Sequence of chain 1.G:
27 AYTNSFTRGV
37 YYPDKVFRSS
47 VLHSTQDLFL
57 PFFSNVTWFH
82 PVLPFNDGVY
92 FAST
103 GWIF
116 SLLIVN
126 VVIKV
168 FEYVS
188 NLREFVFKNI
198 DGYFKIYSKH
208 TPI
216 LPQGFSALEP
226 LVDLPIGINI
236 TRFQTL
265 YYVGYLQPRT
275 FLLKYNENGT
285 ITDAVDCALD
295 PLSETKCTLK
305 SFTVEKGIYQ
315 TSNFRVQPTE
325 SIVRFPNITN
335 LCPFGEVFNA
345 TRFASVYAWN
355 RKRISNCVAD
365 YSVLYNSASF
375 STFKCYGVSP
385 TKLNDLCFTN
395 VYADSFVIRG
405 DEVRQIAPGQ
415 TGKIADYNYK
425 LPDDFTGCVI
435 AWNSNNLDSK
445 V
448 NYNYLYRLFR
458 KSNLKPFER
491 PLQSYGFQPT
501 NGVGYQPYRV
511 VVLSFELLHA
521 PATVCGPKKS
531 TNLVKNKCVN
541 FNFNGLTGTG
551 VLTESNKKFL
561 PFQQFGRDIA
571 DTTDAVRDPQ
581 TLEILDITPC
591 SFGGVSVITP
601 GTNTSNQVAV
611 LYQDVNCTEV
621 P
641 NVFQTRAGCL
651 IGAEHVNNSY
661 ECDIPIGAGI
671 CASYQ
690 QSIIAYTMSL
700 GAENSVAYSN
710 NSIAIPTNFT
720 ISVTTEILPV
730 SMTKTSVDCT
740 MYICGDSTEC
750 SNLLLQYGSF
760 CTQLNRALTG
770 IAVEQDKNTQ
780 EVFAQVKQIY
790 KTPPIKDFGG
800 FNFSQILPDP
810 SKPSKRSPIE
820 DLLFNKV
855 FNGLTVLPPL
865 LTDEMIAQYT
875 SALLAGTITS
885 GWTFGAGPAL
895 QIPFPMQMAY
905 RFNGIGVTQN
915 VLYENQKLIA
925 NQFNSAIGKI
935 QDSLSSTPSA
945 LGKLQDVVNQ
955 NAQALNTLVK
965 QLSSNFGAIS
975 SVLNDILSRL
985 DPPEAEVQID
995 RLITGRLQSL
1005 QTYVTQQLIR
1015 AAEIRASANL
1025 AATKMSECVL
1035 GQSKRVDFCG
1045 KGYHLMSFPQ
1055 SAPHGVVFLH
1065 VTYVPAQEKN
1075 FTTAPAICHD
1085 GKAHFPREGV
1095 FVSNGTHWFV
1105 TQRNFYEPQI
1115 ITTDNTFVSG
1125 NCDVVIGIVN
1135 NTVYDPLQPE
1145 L

This small molecule binds to this protein.
Small molecule (SMILES): CC(=O)N[C@H]1[C@H](O[C@H]2[C@H](O)[C@@H](NC(C)=O)CO[C@@H]2CO)O[C@H](CO)[C@@H](O)[C@@H]1O

Binding-site contacts:
Ligand atom C2 contacts residue ASN801 of chain 1.G at 2.5 Å.
Ligand atom C3 contacts residue ASN801 of chain 1.G at 3.9 Å.
Ligand atom N2 contacts residue ASN801 of chain 1.G at 3.0 Å (h-bond).
Ligand atom O5 contacts residue ASN801 of chain 1.G at 2.4 Å (h-bond).
Ligand atom O6 contacts residue SER803 of chain 1.G at 4.1 Å.
Ligand atom C8 contacts residue ASN801 of chain 1.G at 4.4 Å.
Ligand atom C5 contacts residue SER803 of chain 1.G at 3.8 Å.
Ligand atom O5 contacts residue SER803 of chain 1.G at 3.6 Å.
Ligand atom O6 contacts residue GLN804 of chain 1.G at 3.6 Å.
Ligand atom C1 contacts residue SER803 of chain 1.G at 3.5 Å.
Ligand atom C5 contacts residue ASN801 of chain 1.G at 3.8 Å.
Ligand atom O7 contacts residue ASN801 of chain 1.G at 3.1 Å (h-bond).
Ligand atom C4 contacts residue ASN801 of chain 1.G at 4.3 Å.
Ligand atom C1 contacts residue ASN801 of chain 1.G at 1.5 Å.
Ligand atom C7 contacts residue ASN801 of chain 1.G at 3.2 Å.